Sequence of chain 1.R:
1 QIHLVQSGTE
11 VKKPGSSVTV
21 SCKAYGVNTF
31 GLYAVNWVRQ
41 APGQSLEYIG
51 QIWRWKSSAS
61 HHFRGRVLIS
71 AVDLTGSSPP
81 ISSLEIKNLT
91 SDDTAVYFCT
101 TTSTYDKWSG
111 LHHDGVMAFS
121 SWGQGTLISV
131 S

A protein and the small-molecule ligand that binds it are described below.
Small molecule (SMILES): CC(=O)N[C@H]1[C@H](O[C@H]2[C@H](O)[C@@H](NC(C)=O)CO[C@@H]2CO)O[C@H](CO)[C@@H](O[C@@H]2O[C@H](CO)[C@@H](O)[C@H](O[C@H]3O[C@H](CO)[C@@H](O)[C@H](O)[C@@H]3O)[C@@H]2O)[C@@H]1O

Sequence of chain 1.E:
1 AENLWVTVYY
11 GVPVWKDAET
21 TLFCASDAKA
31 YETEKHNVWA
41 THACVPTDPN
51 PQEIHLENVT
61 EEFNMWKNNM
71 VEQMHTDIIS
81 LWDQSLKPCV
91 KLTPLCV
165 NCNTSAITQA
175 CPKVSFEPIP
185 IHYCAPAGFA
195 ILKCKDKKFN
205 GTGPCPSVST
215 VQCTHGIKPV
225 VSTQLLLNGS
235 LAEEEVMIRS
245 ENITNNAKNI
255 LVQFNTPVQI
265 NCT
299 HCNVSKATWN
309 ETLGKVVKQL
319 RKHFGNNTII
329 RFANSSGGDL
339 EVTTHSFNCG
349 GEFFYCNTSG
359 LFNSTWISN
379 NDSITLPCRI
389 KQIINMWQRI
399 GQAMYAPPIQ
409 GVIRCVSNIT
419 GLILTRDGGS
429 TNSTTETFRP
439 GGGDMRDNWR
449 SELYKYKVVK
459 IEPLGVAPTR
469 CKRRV

Binding-site contacts:
Ligand atom C5 contacts residue PRO208 of chain 1.E at 3.6 Å (hydrophobic).
Ligand atom C2 contacts residue ASN204 of chain 1.E at 2.5 Å.
Ligand atom C6 contacts residue PRO208 of chain 1.E at 3.7 Å (hydrophobic).
Ligand atom C4 contacts residue TRP55 of chain 1.R at 3.6 Å (hydrophobic).
Ligand atom C2 contacts residue TRP55 of chain 1.R at 3.9 Å (hydrophobic).
Ligand atom C4 contacts residue SER70 of chain 1.R at 3.7 Å.
Ligand atom O2 contacts residue ILE69 of chain 1.R at 4.0 Å.
Ligand atom C1 contacts residue ASN204 of chain 1.E at 1.4 Å.
Ligand atom N2 contacts residue THR29 of chain 1.R at 3.3 Å (h-bond).
Ligand atom O3 contacts residue ASP73 of chain 1.R at 3.5 Å (salt-bridge).
Ligand atom C8 contacts residue ILE247 of chain 1.E at 3.8 Å (hydrophobic).
Ligand atom O7 contacts residue ARG54 of chain 1.R at 3.5 Å (salt-bridge).
Ligand atom C5 contacts residue TRP55 of chain 1.R at 3.7 Å (hydrophobic).
Ligand atom C8 contacts residue THR29 of chain 1.R at 3.7 Å.
Ligand atom O6 contacts residue LYS202 of chain 1.E at 2.8 Å (salt-bridge).
Ligand atom O7 contacts residue ILE247 of chain 1.E at 3.6 Å.
Ligand atom O2 contacts residue SER70 of chain 1.R at 3.5 Å.
Ligand atom C7 contacts residue THR29 of chain 1.R at 4.0 Å.
Ligand atom C3 contacts residue TRP55 of chain 1.R at 4.0 Å (hydrophobic).
Ligand atom C3 contacts residue ASN204 of chain 1.E at 3.8 Å.
Ligand atom C5 contacts residue ASN204 of chain 1.E at 3.6 Å.
Ligand atom N2 contacts residue ASP73 of chain 1.R at 3.4 Å (salt-bridge).
Ligand atom C8 contacts residue ASP73 of chain 1.R at 3.3 Å.
Ligand atom N2 contacts residue ASN204 of chain 1.E at 3.0 Å (h-bond).
Ligand atom C1 contacts residue TRP55 of chain 1.R at 4.0 Å (hydrophobic).
Ligand atom C7 contacts residue PRO208 of chain 1.E at 4.0 Å (hydrophobic).
Ligand atom C2 contacts residue TRP55 of chain 1.R at 3.9 Å (hydrophobic).
Ligand atom C6 contacts residue TRP55 of chain 1.R at 3.6 Å (hydrophobic).
Ligand atom O3 contacts residue TRP55 of chain 1.R at 3.6 Å.
Ligand atom C7 contacts residue ASN204 of chain 1.E at 3.4 Å.
Ligand atom O7 contacts residue ASN204 of chain 1.E at 3.3 Å (h-bond).
Ligand atom O6 contacts residue TRP55 of chain 1.R at 3.5 Å.
Ligand atom O5 contacts residue TRP55 of chain 1.R at 3.1 Å.
Ligand atom C8 contacts residue PRO208 of chain 1.E at 3.6 Å (hydrophobic).
Ligand atom C6 contacts residue TRP55 of chain 1.R at 3.6 Å (hydrophobic).
Ligand atom O5 contacts residue ASN204 of chain 1.E at 2.3 Å (h-bond).
Ligand atom C5 contacts residue TRP55 of chain 1.R at 4.0 Å (hydrophobic).
Ligand atom O3 contacts residue SER70 of chain 1.R at 3.8 Å.
Ligand atom C7 contacts residue ASP73 of chain 1.R at 3.6 Å.
Ligand atom O5 contacts residue TRP55 of chain 1.R at 3.6 Å.